Sequence of chain 3.A:
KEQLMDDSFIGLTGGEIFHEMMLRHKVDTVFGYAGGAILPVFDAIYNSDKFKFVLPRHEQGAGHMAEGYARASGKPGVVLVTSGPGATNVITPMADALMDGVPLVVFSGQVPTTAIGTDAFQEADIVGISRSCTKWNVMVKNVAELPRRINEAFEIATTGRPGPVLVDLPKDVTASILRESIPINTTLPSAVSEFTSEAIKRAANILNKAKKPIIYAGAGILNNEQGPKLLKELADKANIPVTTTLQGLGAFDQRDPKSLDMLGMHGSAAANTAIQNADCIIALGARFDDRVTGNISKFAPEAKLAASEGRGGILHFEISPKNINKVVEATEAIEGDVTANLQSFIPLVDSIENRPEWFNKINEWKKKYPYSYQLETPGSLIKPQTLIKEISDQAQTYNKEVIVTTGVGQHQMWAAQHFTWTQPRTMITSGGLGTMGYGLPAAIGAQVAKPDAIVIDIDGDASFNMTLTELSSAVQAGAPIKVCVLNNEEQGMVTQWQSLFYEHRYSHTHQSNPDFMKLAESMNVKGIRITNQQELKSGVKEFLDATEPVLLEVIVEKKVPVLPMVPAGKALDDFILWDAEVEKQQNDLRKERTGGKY

A protein and the small-molecule ligand that binds it are described below.
Small molecule (SMILES): COC(=O)c1ccccc1S(=O)(=O)NC(=O)Nc1nc(C)cc(C)n1

Binding-site contacts:
Ligand atom O9 contacts residue TRP581 of chain 3.A at 3.3 Å.
Ligand atom C8' contacts residue VAL578 of chain 3.A at 3.8 Å (hydrophobic).
Ligand atom C13 contacts residue ALA112 of chain 2.A at 3.6 Å (hydrophobic).
Ligand atom C9 contacts residue TRP581 of chain 3.A at 3.3 Å (hydrophobic).
Ligand atom C8' contacts residue TRP581 of chain 3.A at 3.6 Å (hydrophobic).
Ligand atom C6' contacts residue ARG375 of chain 3.A at 3.8 Å.
Ligand atom C8' contacts residue MET577 of chain 3.A at 3.5 Å (hydrophobic).
Ligand atom C6 contacts residue VAL186 of chain 2.A at 3.7 Å (hydrophobic).
Ligand atom N8 contacts residue LYS246 of chain 2.A at 3.0 Å (salt-bridge).
Ligand atom C1 contacts residue ARG375 of chain 3.A at 3.6 Å.
Ligand atom S7 contacts residue LYS246 of chain 2.A at 3.6 Å.
Ligand atom C6' contacts residue TRP581 of chain 3.A at 3.6 Å (hydrophobic).
Ligand atom N3' contacts residue GLY111 of chain 2.A at 3.4 Å.
Ligand atom C7' contacts residue PHE196 of chain 2.A at 3.8 Å (hydrophobic).
Ligand atom C5 contacts residue ALA195 of chain 2.A at 3.8 Å (hydrophobic).
Ligand atom C6 contacts residue ARG375 of chain 3.A at 3.7 Å.
Ligand atom C2 contacts residue PRO187 of chain 2.A at 3.7 Å (hydrophobic).
Ligand atom N1' contacts residue TRP581 of chain 3.A at 3.3 Å.
Ligand atom C7' contacts residue ARG375 of chain 3.A at 3.4 Å.
Ligand atom C2' contacts residue TRP581 of chain 3.A at 3.3 Å (hydrophobic).
Ligand atom N3' contacts residue TRP581 of chain 3.A at 3.5 Å.
Ligand atom C4 contacts residue ARG375 of chain 3.A at 3.5 Å.
Ligand atom N10 contacts residue TRP581 of chain 3.A at 3.3 Å.
Ligand atom O12 contacts residue PHE196 of chain 2.A at 3.5 Å.
Ligand atom O9 contacts residue ARG375 of chain 3.A at 3.0 Å (salt-bridge).
Ligand atom C2 contacts residue ARG375 of chain 3.A at 3.5 Å.
Ligand atom C5' contacts residue MET577 of chain 3.A at 3.6 Å (hydrophobic).
Ligand atom O7A contacts residue LYS246 of chain 2.A at 3.2 Å.
Ligand atom C3 contacts residue ARG375 of chain 3.A at 3.5 Å.
Ligand atom C6 contacts residue PHE196 of chain 2.A at 3.5 Å (hydrophobic).
Ligand atom C1 contacts residue PRO187 of chain 2.A at 3.8 Å (hydrophobic).
Ligand atom C5 contacts residue ASP374 of chain 3.A at 3.4 Å.
Ligand atom O7A contacts residue PRO187 of chain 2.A at 3.1 Å.
Ligand atom O7B contacts residue ALA652 of chain 3.A at 3.3 Å.
Ligand atom C13 contacts residue GLN197 of chain 2.A at 3.8 Å.
Ligand atom O11 contacts residue PRO187 of chain 2.A at 3.7 Å.
Ligand atom N1' contacts residue ARG375 of chain 3.A at 3.2 Å (salt-bridge).
Ligand atom C4' contacts residue TRP581 of chain 3.A at 3.5 Å (hydrophobic).
Ligand atom C5 contacts residue ARG375 of chain 3.A at 3.6 Å.
Ligand atom C5' contacts residue TRP581 of chain 3.A at 3.4 Å (hydrophobic).

Sequence of chain 2.A:
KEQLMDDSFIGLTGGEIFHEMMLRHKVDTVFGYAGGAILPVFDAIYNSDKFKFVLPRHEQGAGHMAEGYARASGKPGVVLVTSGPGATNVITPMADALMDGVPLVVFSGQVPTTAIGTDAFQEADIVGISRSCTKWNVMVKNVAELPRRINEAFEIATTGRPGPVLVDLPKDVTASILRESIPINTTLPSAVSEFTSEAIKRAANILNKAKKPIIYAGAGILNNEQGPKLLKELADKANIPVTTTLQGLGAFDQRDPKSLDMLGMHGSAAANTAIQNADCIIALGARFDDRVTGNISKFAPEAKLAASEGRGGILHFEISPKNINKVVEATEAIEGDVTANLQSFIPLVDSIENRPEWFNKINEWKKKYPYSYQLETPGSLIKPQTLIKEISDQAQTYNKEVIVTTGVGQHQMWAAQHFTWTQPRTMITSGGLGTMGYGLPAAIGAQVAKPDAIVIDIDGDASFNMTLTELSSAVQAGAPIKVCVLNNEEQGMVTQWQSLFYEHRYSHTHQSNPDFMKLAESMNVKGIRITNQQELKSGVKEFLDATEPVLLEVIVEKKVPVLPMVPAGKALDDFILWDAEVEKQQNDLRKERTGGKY